This small molecule binds to this protein.
Small molecule (SMILES): N[C@@H](CCC(=O)O)C(=O)O

Sequence of chain 1.C:
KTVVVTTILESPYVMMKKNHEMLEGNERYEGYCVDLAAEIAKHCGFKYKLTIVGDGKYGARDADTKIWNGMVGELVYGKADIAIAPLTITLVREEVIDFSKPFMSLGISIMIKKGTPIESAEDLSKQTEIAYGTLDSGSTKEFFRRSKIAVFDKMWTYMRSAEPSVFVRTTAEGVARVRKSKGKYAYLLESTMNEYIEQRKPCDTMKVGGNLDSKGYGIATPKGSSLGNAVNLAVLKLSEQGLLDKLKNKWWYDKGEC

Binding-site contacts:
Ligand atom OE2 contacts residue GLY138 of chain 1.C at 3.4 Å.
Ligand atom OE2 contacts residue SER139 of chain 1.C at 3.2 Å (h-bond).
Ligand atom OXT contacts residue LEU87 of chain 1.C at 3.6 Å.
Ligand atom O contacts residue SER139 of chain 1.C at 2.9 Å (h-bond).
Ligand atom OXT contacts residue PRO86 of chain 1.C at 3.6 Å.
Ligand atom C contacts residue ARG93 of chain 1.C at 3.5 Å.
Ligand atom CA contacts residue TYR58 of chain 1.C at 4.2 Å (hydrophobic).
Ligand atom CA contacts residue GLU190 of chain 1.C at 3.3 Å.
Ligand atom OE1 contacts residue GLU190 of chain 1.C at 3.8 Å.
Ligand atom OE1 contacts residue THR140 of chain 1.C at 2.6 Å (h-bond).
Ligand atom OXT contacts residue SER139 of chain 1.C at 4.1 Å.
Ligand atom C contacts residue TYR58 of chain 1.C at 3.8 Å (hydrophobic).
Ligand atom CG contacts residue GLU190 of chain 1.C at 3.8 Å.
Ligand atom CG contacts residue TYR58 of chain 1.C at 4.2 Å (hydrophobic).
Ligand atom C contacts residue SER139 of chain 1.C at 3.5 Å.
Ligand atom O contacts residue TYR58 of chain 1.C at 3.6 Å.
Ligand atom N contacts residue TYR217 of chain 1.C at 3.8 Å.
Ligand atom OXT contacts residue THR88 of chain 1.C at 2.8 Å (h-bond).
Ligand atom CD contacts residue GLU190 of chain 1.C at 4.0 Å.
Ligand atom CA contacts residue PRO86 of chain 1.C at 4.0 Å (hydrophobic).
Ligand atom CB contacts residue GLU190 of chain 1.C at 4.2 Å.
Ligand atom N contacts residue TYR58 of chain 1.C at 4.2 Å.
Ligand atom CB contacts residue TYR58 of chain 1.C at 3.5 Å (hydrophobic).
Ligand atom OXT contacts residue ARG93 of chain 1.C at 2.8 Å (salt-bridge).
Ligand atom OE2 contacts residue LEU135 of chain 1.C at 4.1 Å.
Ligand atom CG contacts residue LEU135 of chain 1.C at 3.7 Å (hydrophobic).
Ligand atom O contacts residue GLY138 of chain 1.C at 3.4 Å.
Ligand atom CB contacts residue LEU135 of chain 1.C at 4.0 Å (hydrophobic).
Ligand atom OE2 contacts residue THR140 of chain 1.C at 3.2 Å (h-bond).
Ligand atom O contacts residue ARG93 of chain 1.C at 2.7 Å (salt-bridge).
Ligand atom N contacts residue GLU190 of chain 1.C at 2.8 Å (salt-bridge).
Ligand atom CA contacts residue SER139 of chain 1.C at 3.5 Å.
Ligand atom CA contacts residue THR88 of chain 1.C at 3.4 Å.
Ligand atom C contacts residue THR88 of chain 1.C at 3.6 Å.
Ligand atom OXT contacts residue TYR58 of chain 1.C at 3.7 Å.
Ligand atom N contacts residue PRO86 of chain 1.C at 2.8 Å (h-bond).
Ligand atom CD contacts residue LEU135 of chain 1.C at 4.0 Å (hydrophobic).
Ligand atom CD contacts residue THR140 of chain 1.C at 3.3 Å.
Ligand atom N contacts residue THR88 of chain 1.C at 3.0 Å (h-bond).
Ligand atom C contacts residue PRO86 of chain 1.C at 4.2 Å (hydrophobic).